Binding-site contacts:
Ligand atom F2 contacts residue LEU120 of chain 1.G at 3.5 Å.
Ligand atom F1 contacts residue LEU120 of chain 1.G at 3.9 Å.
Ligand atom F3 contacts residue ARG112 of chain 1.G at 3.7 Å.
Ligand atom C3 contacts residue TRP61 of chain 1.G at 3.9 Å (hydrophobic).
Ligand atom C15 contacts residue TRP151 of chain 1.F at 3.1 Å (hydrophobic).
Ligand atom C4 contacts residue TRP151 of chain 1.F at 3.8 Å (hydrophobic).
Ligand atom C9 contacts residue TRP151 of chain 1.F at 3.3 Å (hydrophobic).
Ligand atom C7 contacts residue TRP151 of chain 1.F at 3.6 Å (hydrophobic).
Ligand atom C6 contacts residue TRP151 of chain 1.F at 3.3 Å (hydrophobic).
Ligand atom N3 contacts residue TYR200 of chain 1.F at 4.0 Å.
Ligand atom C5 contacts residue TRP61 of chain 1.G at 3.7 Å (hydrophobic).
Ligand atom C7 contacts residue TYR97 of chain 1.F at 3.5 Å (hydrophobic).
Ligand atom C2 contacts residue TYR193 of chain 1.F at 3.9 Å (hydrophobic).
Ligand atom F2 contacts residue MET122 of chain 1.G at 3.3 Å.
Ligand atom N2 contacts residue TYR193 of chain 1.F at 3.8 Å.
Ligand atom C1 contacts residue TYR193 of chain 1.F at 3.5 Å (hydrophobic).
Ligand atom C11 contacts residue TYR200 of chain 1.F at 3.5 Å (hydrophobic).
Ligand atom C6 contacts residue TYR193 of chain 1.F at 3.6 Å (hydrophobic).
Ligand atom C14 contacts residue THR152 of chain 1.F at 3.8 Å.
Ligand atom C7 contacts residue SER150 of chain 1.F at 4.1 Å.
Ligand atom C4 contacts residue TRP61 of chain 1.G at 3.8 Å (hydrophobic).
Ligand atom N1 contacts residue TYR193 of chain 1.F at 3.5 Å.
Ligand atom N4 contacts residue TRP151 of chain 1.F at 3.9 Å.
Ligand atom N2 contacts residue TRP151 of chain 1.F at 3.9 Å.
Ligand atom C1 contacts residue TYR97 of chain 1.F at 4.1 Å (hydrophobic).
Ligand atom N1 contacts residue TRP151 of chain 1.F at 3.4 Å.
Ligand atom C8 contacts residue TRP151 of chain 1.F at 3.5 Å (hydrophobic).
Ligand atom F3 contacts residue LEU120 of chain 1.G at 3.7 Å.
Ligand atom C3 contacts residue TYR172 of chain 1.G at 3.4 Å (hydrophobic).
Ligand atom C5 contacts residue TRP151 of chain 1.F at 3.5 Å (hydrophobic).
Ligand atom N4 contacts residue TYR97 of chain 1.F at 2.5 Å (h-bond).
Ligand atom C14 contacts residue TRP151 of chain 1.F at 3.8 Å (hydrophobic).
Ligand atom F1 contacts residue THR152 of chain 1.F at 3.3 Å.
Ligand atom F1 contacts residue ARG112 of chain 1.G at 3.3 Å.
Ligand atom C10 contacts residue TYR200 of chain 1.F at 3.5 Å (hydrophobic).
Ligand atom N1 contacts residue TYR97 of chain 1.F at 3.6 Å.
Ligand atom N3 contacts residue TRP151 of chain 1.F at 2.8 Å (h-bond).
Ligand atom N4 contacts residue SER150 of chain 1.F at 3.1 Å (h-bond).
Ligand atom O1 contacts residue TYR172 of chain 1.G at 4.0 Å.
Ligand atom N4 contacts residue TYR200 of chain 1.F at 3.8 Å.

Sequence of chain 1.G:
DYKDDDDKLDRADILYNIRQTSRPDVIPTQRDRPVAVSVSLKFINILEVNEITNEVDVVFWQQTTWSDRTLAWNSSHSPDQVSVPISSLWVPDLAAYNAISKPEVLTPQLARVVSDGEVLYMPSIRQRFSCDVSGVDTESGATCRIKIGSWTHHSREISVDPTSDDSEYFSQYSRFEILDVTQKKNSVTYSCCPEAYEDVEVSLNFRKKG

Sequence of chain 1.F:
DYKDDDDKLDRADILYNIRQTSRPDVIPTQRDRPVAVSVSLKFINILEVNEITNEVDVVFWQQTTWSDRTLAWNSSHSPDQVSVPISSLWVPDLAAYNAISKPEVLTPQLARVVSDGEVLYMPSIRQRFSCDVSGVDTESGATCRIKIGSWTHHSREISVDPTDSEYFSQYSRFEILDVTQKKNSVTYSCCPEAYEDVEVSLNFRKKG

This small molecule binds to this protein.
Small molecule (SMILES): Nc1nc(-c2ccc(C(F)(F)F)cc2)cc(N2CCOCC2)n1